The small molecule below binds the protein below.
Small molecule (SMILES): NCC(=O)O

Binding-site contacts:
Ligand atom C contacts residue CYS1 of chain 21.E at 2.8 Å (hydrophobic).
Ligand atom C contacts residue ASP235 of chain 21.C at 4.0 Å.
Ligand atom O contacts residue CYS1 of chain 21.E at 3.7 Å.
Ligand atom O contacts residue ASP235 of chain 21.C at 4.5 Å.
Ligand atom O contacts residue SER96 of chain 21.C at 3.6 Å.
Ligand atom N contacts residue PHE264 of chain 21.A at 3.5 Å (h-bond).
Ligand atom CA contacts residue PHE264 of chain 21.A at 3.1 Å (hydrophobic).
Ligand atom C contacts residue GLN95 of chain 21.C at 3.1 Å.
Ligand atom OXT contacts residue GLN95 of chain 21.C at 2.7 Å (h-bond).
Ligand atom OXT contacts residue PHE264 of chain 21.A at 4.2 Å.
Ligand atom C contacts residue MET247 of chain 21.A at 3.9 Å (hydrophobic).
Ligand atom OXT contacts residue CYS1 of chain 21.E at 2.7 Å (h-bond).
Ligand atom N contacts residue CYS1 of chain 21.E at 1.3 Å.
Ligand atom O contacts residue PHE264 of chain 21.A at 3.9 Å.
Ligand atom C contacts residue PHE264 of chain 21.A at 3.8 Å (hydrophobic).
Ligand atom CA contacts residue CYS1 of chain 21.E at 2.4 Å (hydrophobic).
Ligand atom OXT contacts residue ASP235 of chain 21.C at 2.9 Å (salt-bridge).
Ligand atom CA contacts residue CYS265 of chain 21.A at 4.4 Å (hydrophobic).
Ligand atom CA contacts residue GLN95 of chain 21.C at 4.2 Å.
Ligand atom N contacts residue MET247 of chain 21.A at 3.8 Å.
Ligand atom O contacts residue GLN95 of chain 21.C at 3.3 Å (h-bond).
Ligand atom O contacts residue MET247 of chain 21.A at 3.4 Å (h-bond).
Ligand atom CA contacts residue MET247 of chain 21.A at 4.1 Å (hydrophobic).

Sequence of chain 21.A:
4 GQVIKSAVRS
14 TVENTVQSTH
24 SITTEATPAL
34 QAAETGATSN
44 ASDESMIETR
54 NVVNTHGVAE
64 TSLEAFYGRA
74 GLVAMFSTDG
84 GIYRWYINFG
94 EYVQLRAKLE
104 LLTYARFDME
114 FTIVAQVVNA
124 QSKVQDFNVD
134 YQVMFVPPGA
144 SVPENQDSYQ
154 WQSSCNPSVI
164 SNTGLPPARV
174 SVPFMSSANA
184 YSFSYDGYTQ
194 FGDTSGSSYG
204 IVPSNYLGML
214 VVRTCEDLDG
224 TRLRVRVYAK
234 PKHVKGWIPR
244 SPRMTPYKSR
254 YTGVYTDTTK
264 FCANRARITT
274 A

Sequence of chain 21.C:
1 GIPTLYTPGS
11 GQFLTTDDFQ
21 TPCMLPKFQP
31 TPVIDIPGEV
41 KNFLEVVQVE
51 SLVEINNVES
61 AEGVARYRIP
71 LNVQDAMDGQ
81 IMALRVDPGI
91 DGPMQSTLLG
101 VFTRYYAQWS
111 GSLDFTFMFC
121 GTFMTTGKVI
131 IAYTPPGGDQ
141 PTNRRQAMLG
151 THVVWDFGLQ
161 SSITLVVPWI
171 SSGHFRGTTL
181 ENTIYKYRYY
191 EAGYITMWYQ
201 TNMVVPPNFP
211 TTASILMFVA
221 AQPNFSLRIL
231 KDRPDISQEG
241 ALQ